Sequence of chain 1.E:
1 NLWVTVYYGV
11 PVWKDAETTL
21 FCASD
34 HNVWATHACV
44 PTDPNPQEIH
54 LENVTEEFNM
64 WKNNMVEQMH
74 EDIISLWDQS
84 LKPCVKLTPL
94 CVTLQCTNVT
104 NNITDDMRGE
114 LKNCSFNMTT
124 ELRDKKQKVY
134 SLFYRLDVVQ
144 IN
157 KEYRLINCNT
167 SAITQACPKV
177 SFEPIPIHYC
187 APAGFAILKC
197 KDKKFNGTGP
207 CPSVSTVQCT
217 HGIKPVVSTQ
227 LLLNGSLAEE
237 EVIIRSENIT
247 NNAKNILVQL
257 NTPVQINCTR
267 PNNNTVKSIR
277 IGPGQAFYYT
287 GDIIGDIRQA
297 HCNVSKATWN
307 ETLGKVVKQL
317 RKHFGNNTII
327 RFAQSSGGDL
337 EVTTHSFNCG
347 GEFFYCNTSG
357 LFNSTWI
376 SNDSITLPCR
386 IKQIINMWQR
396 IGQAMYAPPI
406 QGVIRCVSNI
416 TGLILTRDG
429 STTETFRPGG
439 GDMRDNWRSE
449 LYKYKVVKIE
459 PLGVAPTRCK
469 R

Binding-site contacts:
Ligand atom C4 contacts residue ASN359 of chain 1.E at 4.4 Å.
Ligand atom C7 contacts residue ASN359 of chain 1.E at 3.2 Å.
Ligand atom C8 contacts residue SER355 of chain 1.E at 4.0 Å.
Ligand atom C5 contacts residue ASN359 of chain 1.E at 3.8 Å.
Ligand atom C8 contacts residue ASN359 of chain 1.E at 4.3 Å.
Ligand atom N2 contacts residue ASN359 of chain 1.E at 2.9 Å (h-bond).
Ligand atom C1 contacts residue ASN359 of chain 1.E at 1.5 Å.
Ligand atom C2 contacts residue ASN359 of chain 1.E at 2.5 Å.
Ligand atom C3 contacts residue ASN359 of chain 1.E at 3.9 Å.
Ligand atom C8 contacts residue GLY356 of chain 1.E at 4.0 Å.
Ligand atom O7 contacts residue ASN359 of chain 1.E at 3.3 Å (h-bond).
Ligand atom O5 contacts residue ASN359 of chain 1.E at 2.5 Å (h-bond).

This protein binds this small molecule.
Small molecule (SMILES): CC(=O)N[C@@H]1[C@@H](O)[C@H](O)[C@@H](CO)O[C@H]1O